Sequence of chain 1.A:
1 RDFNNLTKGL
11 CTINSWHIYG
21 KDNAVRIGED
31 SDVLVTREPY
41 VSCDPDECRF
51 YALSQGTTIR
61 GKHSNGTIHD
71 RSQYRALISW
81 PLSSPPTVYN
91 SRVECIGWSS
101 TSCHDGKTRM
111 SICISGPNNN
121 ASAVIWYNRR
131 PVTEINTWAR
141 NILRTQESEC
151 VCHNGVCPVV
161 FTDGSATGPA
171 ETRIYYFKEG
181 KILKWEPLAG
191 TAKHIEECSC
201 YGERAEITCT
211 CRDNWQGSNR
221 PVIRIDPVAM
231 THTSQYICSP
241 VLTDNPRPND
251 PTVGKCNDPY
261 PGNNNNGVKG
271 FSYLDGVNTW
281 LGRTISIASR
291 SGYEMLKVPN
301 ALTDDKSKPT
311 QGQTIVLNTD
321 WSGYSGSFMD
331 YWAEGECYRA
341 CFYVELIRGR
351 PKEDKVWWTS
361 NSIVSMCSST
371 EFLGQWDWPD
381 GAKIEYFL

A protein and the small-molecule ligand that binds it are described below.
Small molecule (SMILES): CC(=O)N[C@H]1[C@H]([C@H](O)[C@H](O)CO)O[C@@](O)(C(=O)O)C[C@@H]1O

Binding-site contacts:
Ligand atom O7 contacts residue TRP321 of chain 1.A at 4.0 Å.
Ligand atom C4 contacts residue SER291 of chain 1.A at 3.8 Å.
Ligand atom C11 contacts residue ASN318 of chain 1.A at 3.7 Å.
Ligand atom O8 contacts residue ALA288 of chain 1.A at 4.1 Å.
Ligand atom C11 contacts residue SER291 of chain 1.A at 3.5 Å.
Ligand atom C9 contacts residue LYS352 of chain 1.A at 3.2 Å.
Ligand atom C6 contacts residue SER291 of chain 1.A at 4.1 Å.
Ligand atom C7 contacts residue SER289 of chain 1.A at 3.9 Å.
Ligand atom C10 contacts residue SER291 of chain 1.A at 3.5 Å.
Ligand atom C9 contacts residue SER289 of chain 1.A at 3.7 Å.
Ligand atom C11 contacts residue ASP320 of chain 1.A at 3.6 Å.
Ligand atom C1 contacts residue SER286 of chain 1.A at 3.5 Å.
Ligand atom O1A contacts residue SER286 of chain 1.A at 3.6 Å.
Ligand atom O1B contacts residue SER286 of chain 1.A at 2.5 Å (h-bond).
Ligand atom C11 contacts residue TRP321 of chain 1.A at 3.7 Å (hydrophobic).
Ligand atom O9 contacts residue LYS352 of chain 1.A at 2.7 Å (salt-bridge).
Ligand atom O8 contacts residue SER289 of chain 1.A at 2.7 Å (h-bond).
Ligand atom C6 contacts residue SER289 of chain 1.A at 4.2 Å.
Ligand atom O1B contacts residue ALA288 of chain 1.A at 3.9 Å.
Ligand atom N5 contacts residue ASN318 of chain 1.A at 3.0 Å (h-bond).
Ligand atom C4 contacts residue ASN318 of chain 1.A at 3.1 Å.
Ligand atom O4 contacts residue THR319 of chain 1.A at 4.0 Å.
Ligand atom O1B contacts residue SER289 of chain 1.A at 4.2 Å.
Ligand atom N5 contacts residue SER291 of chain 1.A at 2.8 Å (h-bond).
Ligand atom C3 contacts residue ASN318 of chain 1.A at 3.9 Å.
Ligand atom C10 contacts residue ASN318 of chain 1.A at 3.5 Å.
Ligand atom C1 contacts residue ASN318 of chain 1.A at 3.9 Å.
Ligand atom N5 contacts residue TRP321 of chain 1.A at 4.3 Å.
Ligand atom O9 contacts residue SER289 of chain 1.A at 3.9 Å.
Ligand atom C11 contacts residue THR319 of chain 1.A at 3.5 Å.
Ligand atom O1A contacts residue ASN318 of chain 1.A at 2.9 Å (h-bond).
Ligand atom C5 contacts residue ASN318 of chain 1.A at 3.7 Å.
Ligand atom O4 contacts residue ASN318 of chain 1.A at 2.6 Å (h-bond).
Ligand atom O8 contacts residue SER286 of chain 1.A at 4.2 Å.
Ligand atom C5 contacts residue SER291 of chain 1.A at 3.7 Å.
Ligand atom C8 contacts residue SER289 of chain 1.A at 3.5 Å.
Ligand atom C7 contacts residue TRP321 of chain 1.A at 3.7 Å (hydrophobic).
Ligand atom C10 contacts residue TRP321 of chain 1.A at 3.8 Å (hydrophobic).
Ligand atom O10 contacts residue TRP321 of chain 1.A at 3.9 Å.
Ligand atom C9 contacts residue TRP321 of chain 1.A at 3.9 Å (hydrophobic).